Sequence of chain 1.A:
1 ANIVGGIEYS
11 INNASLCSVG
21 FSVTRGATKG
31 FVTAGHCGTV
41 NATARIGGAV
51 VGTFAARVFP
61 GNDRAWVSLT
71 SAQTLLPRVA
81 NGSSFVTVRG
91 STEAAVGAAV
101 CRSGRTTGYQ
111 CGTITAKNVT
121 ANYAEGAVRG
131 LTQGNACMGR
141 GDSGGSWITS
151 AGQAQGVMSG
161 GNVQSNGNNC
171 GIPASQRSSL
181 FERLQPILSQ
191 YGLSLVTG

Binding-site contacts:
Ligand atom N contacts residue TYR123 of chain 1.A at 3.5 Å.
Ligand atom CA contacts residue SER143 of chain 1.A at 3.7 Å.
Ligand atom CB contacts residue ARG140 of chain 1.A at 3.6 Å.
Ligand atom O contacts residue GLY141 of chain 1.A at 3.7 Å.
Ligand atom CA contacts residue TYR123 of chain 1.A at 3.7 Å (hydrophobic).
Ligand atom CM contacts residue VAL163 of chain 1.A at 3.3 Å (hydrophobic).
Ligand atom CA contacts residue LEU16 of chain 1.A at 3.5 Å (hydrophobic).
Ligand atom OXT contacts residue LEU16 of chain 1.A at 3.0 Å (h-bond).
Ligand atom C contacts residue LEU16 of chain 1.A at 3.6 Å (hydrophobic).
Ligand atom C contacts residue LEU16 of chain 1.A at 3.6 Å (hydrophobic).
Ligand atom OHN contacts residue SER143 of chain 1.A at 2.5 Å (h-bond).
Ligand atom C contacts residue TYR123 of chain 1.A at 3.4 Å (hydrophobic).
Ligand atom C contacts residue SER159 of chain 1.A at 3.5 Å.
Ligand atom CA contacts residue GLY161 of chain 1.A at 3.4 Å.
Ligand atom CB contacts residue GLY141 of chain 1.A at 3.4 Å.
Ligand atom N contacts residue SER143 of chain 1.A at 2.8 Å (h-bond).
Ligand atom C3 contacts residue GLY139 of chain 1.A at 3.8 Å.
Ligand atom O contacts residue GLY160 of chain 1.A at 3.3 Å.
Ligand atom CD contacts residue TYR123 of chain 1.A at 3.6 Å (hydrophobic).
Ligand atom CB contacts residue HIS36 of chain 1.A at 3.5 Å.
Ligand atom O contacts residue TYR123 of chain 1.A at 3.5 Å.
Ligand atom CA contacts residue CYS17 of chain 1.A at 3.7 Å (hydrophobic).
Ligand atom C3 contacts residue SER143 of chain 1.A at 3.0 Å.
Ligand atom OXT contacts residue SER15 of chain 1.A at 3.3 Å.
Ligand atom P contacts residue SER143 of chain 1.A at 1.6 Å.
Ligand atom O1P contacts residue GLY141 of chain 1.A at 2.6 Å (h-bond).
Ligand atom CB contacts residue HIS36 of chain 1.A at 3.6 Å.
Ligand atom CA contacts residue SER143 of chain 1.A at 2.5 Å.
Ligand atom O1P contacts residue SER143 of chain 1.A at 2.5 Å (h-bond).
Ligand atom C2 contacts residue GLY139 of chain 1.A at 3.6 Å.
Ligand atom CB contacts residue CYS17 of chain 1.A at 3.7 Å (hydrophobic).
Ligand atom CG contacts residue GLU125 of chain 1.A at 3.5 Å.
Ligand atom N contacts residue GLY161 of chain 1.A at 2.9 Å (h-bond).
Ligand atom CA contacts residue SER159 of chain 1.A at 3.2 Å.
Ligand atom C2 contacts residue SER143 of chain 1.A at 3.3 Å.
Ligand atom C contacts residue GLY161 of chain 1.A at 3.6 Å.
Ligand atom O contacts residue GLY161 of chain 1.A at 3.0 Å (h-bond).
Ligand atom O1P contacts residue ASP142 of chain 1.A at 3.2 Å (salt-bridge).
Ligand atom N contacts residue LEU16 of chain 1.A at 2.8 Å (h-bond).
Ligand atom N contacts residue SER159 of chain 1.A at 3.0 Å (h-bond).

The protein below binds the small molecule below.
Small molecule (SMILES): CC(C)[C@H](NC(=O)[C@@H]1CCCN1C(=O)[C@H](C)NC(=O)[C@H](C)NC(=O)OC(C)(C)C)[PH](=O)O[C@@H](C)C(=O)N[C@@H](C)C(=O)O